Sequence of chain 1.A:
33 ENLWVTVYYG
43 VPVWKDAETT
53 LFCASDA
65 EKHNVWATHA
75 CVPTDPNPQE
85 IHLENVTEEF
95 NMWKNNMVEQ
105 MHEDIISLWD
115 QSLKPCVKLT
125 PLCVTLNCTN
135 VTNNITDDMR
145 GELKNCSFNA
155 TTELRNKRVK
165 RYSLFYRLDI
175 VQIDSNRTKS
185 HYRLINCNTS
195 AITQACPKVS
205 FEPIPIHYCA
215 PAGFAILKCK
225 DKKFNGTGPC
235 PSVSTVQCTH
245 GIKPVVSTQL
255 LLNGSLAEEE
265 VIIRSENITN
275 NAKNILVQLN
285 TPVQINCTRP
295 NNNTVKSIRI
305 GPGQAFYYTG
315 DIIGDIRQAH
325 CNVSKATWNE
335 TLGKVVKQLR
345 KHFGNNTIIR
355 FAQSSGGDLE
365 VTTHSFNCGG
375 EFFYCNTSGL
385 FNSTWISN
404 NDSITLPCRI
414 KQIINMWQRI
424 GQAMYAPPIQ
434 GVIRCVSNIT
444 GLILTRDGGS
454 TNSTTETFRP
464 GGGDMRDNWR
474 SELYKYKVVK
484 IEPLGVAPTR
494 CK

Binding-site contacts:
Ligand atom O7 contacts residue CYS438 of chain 1.A at 3.5 Å.
Ligand atom O6 contacts residue ASN257 of chain 1.A at 3.8 Å.
Ligand atom C8 contacts residue SER440 of chain 1.A at 4.2 Å.
Ligand atom O6 contacts residue GLU206 of chain 1.A at 4.0 Å.
Ligand atom C2 contacts residue VAL439 of chain 1.A at 4.4 Å (hydrophobic).
Ligand atom O7 contacts residue PRO207 of chain 1.A at 4.2 Å.
Ligand atom N2 contacts residue ASN257 of chain 1.A at 3.1 Å (h-bond).
Ligand atom O3 contacts residue CYS372 of chain 1.A at 4.0 Å.
Ligand atom C3 contacts residue VAL439 of chain 1.A at 3.8 Å (hydrophobic).
Ligand atom C7 contacts residue ASN257 of chain 1.A at 3.3 Å.
Ligand atom C3 contacts residue ASN257 of chain 1.A at 3.9 Å.
Ligand atom C1 contacts residue VAL439 of chain 1.A at 4.2 Å (hydrophobic).
Ligand atom C5 contacts residue NAG1 of chain 1.Q at 4.0 Å.
Ligand atom O7 contacts residue VAL439 of chain 1.A at 2.9 Å (h-bond).
Ligand atom C5 contacts residue VAL439 of chain 1.A at 4.3 Å (hydrophobic).
Ligand atom C1 contacts residue NAG1 of chain 1.Q at 3.8 Å.
Ligand atom O7 contacts residue ASN257 of chain 1.A at 3.1 Å (h-bond).
Ligand atom O6 contacts residue LYS247 of chain 1.A at 4.1 Å.
Ligand atom C8 contacts residue LEU256 of chain 1.A at 4.4 Å (hydrophobic).
Ligand atom C7 contacts residue SER440 of chain 1.A at 4.1 Å.
Ligand atom C1 contacts residue SER440 of chain 1.A at 3.8 Å.
Ligand atom C8 contacts residue VAL439 of chain 1.A at 3.8 Å (hydrophobic).
Ligand atom C6 contacts residue ASN257 of chain 1.A at 4.3 Å.
Ligand atom C6 contacts residue GLU206 of chain 1.A at 3.9 Å.
Ligand atom C7 contacts residue VAL439 of chain 1.A at 3.7 Å (hydrophobic).
Ligand atom C2 contacts residue SER440 of chain 1.A at 4.3 Å.
Ligand atom C5 contacts residue ASN257 of chain 1.A at 3.8 Å.
Ligand atom C1 contacts residue ASN257 of chain 1.A at 1.5 Å.
Ligand atom C6 contacts residue NAG1 of chain 1.Q at 4.5 Å.
Ligand atom O6 contacts residue NAG1 of chain 1.Q at 3.7 Å.
Ligand atom O5 contacts residue ASN257 of chain 1.A at 2.5 Å (h-bond).
Ligand atom N2 contacts residue VAL439 of chain 1.A at 4.4 Å.
Ligand atom O5 contacts residue NAG1 of chain 1.Q at 3.6 Å.
Ligand atom C8 contacts residue PHE370 of chain 1.A at 4.4 Å (hydrophobic).
Ligand atom N2 contacts residue SER440 of chain 1.A at 3.6 Å.
Ligand atom C2 contacts residue ASN257 of chain 1.A at 2.6 Å.
Ligand atom C7 contacts residue ASN371 of chain 1.A at 4.4 Å.
Ligand atom C4 contacts residue ASN257 of chain 1.A at 4.4 Å.
Ligand atom O3 contacts residue PRO201 of chain 1.A at 4.4 Å.
Ligand atom C8 contacts residue ASN371 of chain 1.A at 3.6 Å.

This protein binds this small molecule.
Small molecule (SMILES): CC(=O)N[C@H]1[C@H](O[C@H]2[C@H](O)[C@@H](NC(C)=O)CO[C@@H]2CO)O[C@H](CO)[C@@H](O[C@@H]2O[C@H](CO[C@H]3O[C@H](CO)[C@@H](O)[C@H](O)[C@@H]3O)[C@@H](O)[C@H](O[C@H]3O[C@H](CO)[C@@H](O)[C@H](O)[C@@H]3O)[C@@H]2O)[C@@H]1O